Binding-site contacts:
Ligand atom C7 contacts residue ASN184 of chain 1.A at 3.2 Å.
Ligand atom C5 contacts residue ASN184 of chain 1.A at 3.2 Å.
Ligand atom C4 contacts residue ASN184 of chain 1.A at 3.6 Å.
Ligand atom O5 contacts residue ASN187 of chain 1.A at 4.4 Å.
Ligand atom C3 contacts residue ASN184 of chain 1.A at 3.6 Å.
Ligand atom C1 contacts residue ASN184 of chain 1.A at 1.4 Å.
Ligand atom O6 contacts residue ASN187 of chain 1.A at 3.9 Å.
Ligand atom C6 contacts residue ASN184 of chain 1.A at 3.2 Å.
Ligand atom C2 contacts residue ASN184 of chain 1.A at 2.5 Å.
Ligand atom O6 contacts residue ASN184 of chain 1.A at 4.2 Å.
Ligand atom O7 contacts residue GLU183 of chain 1.A at 4.2 Å.
Ligand atom O5 contacts residue ASN184 of chain 1.A at 2.5 Å (h-bond).
Ligand atom O7 contacts residue ASN184 of chain 1.A at 2.8 Å (h-bond).
Ligand atom O5 contacts residue THR186 of chain 1.A at 3.4 Å.
Ligand atom C1 contacts residue THR186 of chain 1.A at 3.6 Å.
Ligand atom C8 contacts residue ASN184 of chain 1.A at 4.2 Å.
Ligand atom C6 contacts residue ASN187 of chain 1.A at 4.1 Å.
Ligand atom N2 contacts residue ASN184 of chain 1.A at 3.4 Å (h-bond).

Sequence of chain 1.A:
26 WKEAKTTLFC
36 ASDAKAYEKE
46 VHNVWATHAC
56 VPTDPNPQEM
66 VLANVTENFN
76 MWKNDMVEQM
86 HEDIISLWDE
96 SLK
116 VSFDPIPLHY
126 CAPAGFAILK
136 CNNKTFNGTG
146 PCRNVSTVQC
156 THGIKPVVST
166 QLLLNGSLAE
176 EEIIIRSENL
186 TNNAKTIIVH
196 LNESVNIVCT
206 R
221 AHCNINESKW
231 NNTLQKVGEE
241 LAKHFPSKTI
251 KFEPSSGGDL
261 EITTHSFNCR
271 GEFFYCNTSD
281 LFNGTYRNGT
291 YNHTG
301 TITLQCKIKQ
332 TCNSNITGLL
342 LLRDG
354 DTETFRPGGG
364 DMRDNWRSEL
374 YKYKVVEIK

A small-molecule ligand and the protein it binds are described below.
Small molecule (SMILES): CC(=O)N[C@@H]1[C@@H](O)[C@H](O)[C@@H](CO)O[C@H]1O